Binding-site contacts:
Ligand atom F47 contacts residue RFA1 of chain 1.F at 0.1 Å.
Ligand atom C43 contacts residue RFA1 of chain 1.F at 0.2 Å.
Ligand atom N60 contacts residue RFA1 of chain 1.F at 0.2 Å (h-bond).
Ligand atom C62 contacts residue RFA1 of chain 1.F at 0.1 Å.
Ligand atom C52 contacts residue RFA1 of chain 1.F at 0.2 Å.
Ligand atom C51 contacts residue RFA1 of chain 1.F at 0.2 Å.
Ligand atom C16 contacts residue RFA1 of chain 1.F at 0.2 Å.
Ligand atom C41 contacts residue RFA1 of chain 1.F at 0.2 Å.
Ligand atom C54 contacts residue RFA1 of chain 1.F at 0.2 Å.
Ligand atom C53 contacts residue RFA1 of chain 1.F at 0.2 Å.
Ligand atom C45 contacts residue RFA1 of chain 1.F at 0.2 Å.
Ligand atom C68 contacts residue RFA1 of chain 1.F at 0.1 Å.
Ligand atom C55 contacts residue RFA1 of chain 1.F at 0.2 Å.
Ligand atom C15 contacts residue RFA1 of chain 1.F at 0.2 Å.
Ligand atom C42 contacts residue RFA1 of chain 1.F at 0.2 Å.
Ligand atom N14 contacts residue RFA1 of chain 1.F at 0.1 Å (h-bond).
Ligand atom C44 contacts residue RFA1 of chain 1.F at 0.2 Å.
Ligand atom C24 contacts residue RFA1 of chain 1.F at 0.1 Å.
Ligand atom F58 contacts residue RFA1 of chain 1.F at 0.2 Å.
Ligand atom C22 contacts residue RFA1 of chain 1.F at 0.2 Å.
Ligand atom F56 contacts residue RFA1 of chain 1.F at 0.2 Å.
Ligand atom C69 contacts residue RFA1 of chain 1.F at 0.1 Å.
Ligand atom C50 contacts residue RFA1 of chain 1.F at 0.2 Å.
Ligand atom C40 contacts residue RFA1 of chain 1.F at 0.2 Å.
Ligand atom C18 contacts residue RFA1 of chain 1.F at 0.2 Å.
Ligand atom C70 contacts residue RFA1 of chain 1.F at 0.2 Å.
Ligand atom C17 contacts residue RFA1 of chain 1.F at 0.2 Å.
Ligand atom C23 contacts residue RFA1 of chain 1.F at 0.2 Å.
Ligand atom F57 contacts residue RFA1 of chain 1.F at 0.2 Å.
Ligand atom N25 contacts residue RFA1 of chain 1.F at 0.1 Å (h-bond).
Ligand atom C63 contacts residue RFA1 of chain 1.F at 0.2 Å.
Ligand atom C21 contacts residue RFA1 of chain 1.F at 0.2 Å.
Ligand atom N26 contacts residue RFA1 of chain 1.F at 0.2 Å (h-bond).
Ligand atom F59 contacts residue RFA1 of chain 1.F at 0.2 Å.
Ligand atom RU contacts residue RFA1 of chain 1.F at 0.1 Å.
Ligand atom C20 contacts residue RFA1 of chain 1.F at 0.2 Å.
Ligand atom C61 contacts residue RFA1 of chain 1.F at 0.2 Å.
Ligand atom F46 contacts residue RFA1 of chain 1.F at 0.2 Å.
Ligand atom C19 contacts residue RFA1 of chain 1.F at 0.2 Å.
Ligand atom F48 contacts residue RFA1 of chain 1.F at 0.2 Å.

The small molecule below binds the protein below.
Small molecule (SMILES): CC1=CC2C3CC(CC4C(F)C(F)C(C5C(F)C(F)C(NC6C7CC8CC(C7)CC6C8)C(F)C5F)C(F)C4F)CCN3[Ru+2]34(N5C=CCCC5=C5C=CCCN53)(N3CCCCC3=C3CCCCN34)N2CC1

Sequence of chain 1.A:
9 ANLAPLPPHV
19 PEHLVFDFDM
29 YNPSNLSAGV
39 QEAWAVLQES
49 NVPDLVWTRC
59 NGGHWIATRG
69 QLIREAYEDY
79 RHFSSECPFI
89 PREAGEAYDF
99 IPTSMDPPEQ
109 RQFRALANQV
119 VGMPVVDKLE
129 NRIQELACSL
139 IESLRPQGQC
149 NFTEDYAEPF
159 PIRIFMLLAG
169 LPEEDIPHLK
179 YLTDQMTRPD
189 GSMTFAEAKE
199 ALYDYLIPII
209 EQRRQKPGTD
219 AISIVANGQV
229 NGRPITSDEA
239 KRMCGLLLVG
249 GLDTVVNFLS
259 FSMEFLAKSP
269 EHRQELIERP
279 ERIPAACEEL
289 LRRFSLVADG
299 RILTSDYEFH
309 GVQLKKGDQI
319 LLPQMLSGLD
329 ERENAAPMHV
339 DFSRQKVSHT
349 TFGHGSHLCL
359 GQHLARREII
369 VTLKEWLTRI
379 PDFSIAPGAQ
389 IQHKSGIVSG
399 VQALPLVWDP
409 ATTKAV